Sequence of chain 26.A:
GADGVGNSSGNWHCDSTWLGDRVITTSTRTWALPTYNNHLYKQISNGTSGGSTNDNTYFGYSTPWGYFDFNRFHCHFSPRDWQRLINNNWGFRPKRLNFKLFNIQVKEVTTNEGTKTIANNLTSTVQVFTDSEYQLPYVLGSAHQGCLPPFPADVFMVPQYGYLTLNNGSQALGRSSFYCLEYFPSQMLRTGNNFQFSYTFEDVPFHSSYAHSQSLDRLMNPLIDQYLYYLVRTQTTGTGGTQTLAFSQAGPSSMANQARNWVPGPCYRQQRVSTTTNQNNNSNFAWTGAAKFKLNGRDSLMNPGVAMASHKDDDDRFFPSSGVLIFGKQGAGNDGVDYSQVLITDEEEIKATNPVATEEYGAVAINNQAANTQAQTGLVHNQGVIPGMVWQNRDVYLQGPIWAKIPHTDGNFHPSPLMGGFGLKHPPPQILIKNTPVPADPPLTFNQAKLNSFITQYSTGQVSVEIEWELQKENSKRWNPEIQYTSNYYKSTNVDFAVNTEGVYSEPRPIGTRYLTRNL

Sequence of chain 25.A:
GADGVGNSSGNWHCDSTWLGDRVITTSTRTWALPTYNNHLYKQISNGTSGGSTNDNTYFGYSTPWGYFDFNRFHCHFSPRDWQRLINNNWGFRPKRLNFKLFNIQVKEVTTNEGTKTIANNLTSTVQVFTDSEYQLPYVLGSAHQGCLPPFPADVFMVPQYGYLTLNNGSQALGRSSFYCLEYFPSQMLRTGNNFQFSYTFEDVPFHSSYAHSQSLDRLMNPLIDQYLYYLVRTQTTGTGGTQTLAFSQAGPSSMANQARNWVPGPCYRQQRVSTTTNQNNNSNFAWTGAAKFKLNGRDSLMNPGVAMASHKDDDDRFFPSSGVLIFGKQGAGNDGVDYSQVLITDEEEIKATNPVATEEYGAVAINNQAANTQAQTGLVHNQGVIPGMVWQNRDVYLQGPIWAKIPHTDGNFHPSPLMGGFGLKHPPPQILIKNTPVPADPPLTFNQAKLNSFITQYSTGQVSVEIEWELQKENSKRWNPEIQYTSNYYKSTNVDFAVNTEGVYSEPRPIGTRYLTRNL

Binding-site contacts:
Ligand atom C8 contacts residue HIS630 of chain 26.A at 3.3 Å.
Ligand atom N6 contacts residue PHE638 of chain 26.A at 3.9 Å.
Ligand atom N1 contacts residue VAL420 of chain 26.A at 3.7 Å.
Ligand atom N7 contacts residue SER632 of chain 26.A at 4.1 Å.
Ligand atom C6 contacts residue VAL420 of chain 26.A at 4.0 Å (hydrophobic).
Ligand atom N1 contacts residue GLY639 of chain 26.A at 3.1 Å (h-bond).
Ligand atom N9 contacts residue HIS630 of chain 26.A at 4.2 Å.
Ligand atom C2 contacts residue PRO421 of chain 26.A at 4.5 Å (hydrophobic).
Ligand atom O2P contacts residue ASP626 of chain 25.A at 4.2 Å.
Ligand atom C5 contacts residue PRO631 of chain 26.A at 4.2 Å (hydrophobic).
Ligand atom C2 contacts residue VAL420 of chain 26.A at 4.3 Å (hydrophobic).
Ligand atom N7 contacts residue HIS630 of chain 26.A at 4.1 Å.
Ligand atom N7 contacts residue ASN609 of chain 26.A at 3.8 Å.
Ligand atom N6 contacts residue GLY639 of chain 26.A at 3.6 Å (h-bond).
Ligand atom C2 contacts residue GLY639 of chain 26.A at 3.1 Å.
Ligand atom C1' contacts residue PRO631 of chain 26.A at 4.3 Å (hydrophobic).
Ligand atom N3 contacts residue GLY639 of chain 26.A at 4.3 Å.
Ligand atom C4 contacts residue PRO631 of chain 26.A at 4.0 Å (hydrophobic).
Ligand atom C5 contacts residue PRO421 of chain 26.A at 4.1 Å (hydrophobic).
Ligand atom C4 contacts residue PRO421 of chain 26.A at 4.3 Å (hydrophobic).
Ligand atom N6 contacts residue SER632 of chain 26.A at 3.3 Å (h-bond).
Ligand atom N7 contacts residue PRO421 of chain 26.A at 4.2 Å.
Ligand atom C3' contacts residue HIS630 of chain 26.A at 4.4 Å.
Ligand atom N9 contacts residue PRO421 of chain 26.A at 4.4 Å.
Ligand atom C5 contacts residue SER632 of chain 26.A at 4.1 Å.
Ligand atom N1 contacts residue PRO631 of chain 26.A at 3.5 Å (h-bond).
Ligand atom N1 contacts residue PHE638 of chain 26.A at 4.3 Å.
Ligand atom C2' contacts residue HIS630 of chain 26.A at 3.2 Å.
Ligand atom C6 contacts residue PRO421 of chain 26.A at 4.1 Å (hydrophobic).
Ligand atom N3 contacts residue PRO631 of chain 26.A at 3.6 Å.
Ligand atom C8 contacts residue PRO421 of chain 26.A at 4.3 Å (hydrophobic).
Ligand atom O1P contacts residue LYS641 of chain 25.A at 4.0 Å.
Ligand atom N6 contacts residue GLY637 of chain 26.A at 3.7 Å.
Ligand atom N1 contacts residue PRO421 of chain 26.A at 4.3 Å.
Ligand atom C6 contacts residue GLY639 of chain 26.A at 3.8 Å.
Ligand atom C2 contacts residue PRO631 of chain 26.A at 3.3 Å (hydrophobic).
Ligand atom C1' contacts residue HIS630 of chain 26.A at 4.0 Å.
Ligand atom N6 contacts residue VAL420 of chain 26.A at 4.0 Å.
Ligand atom C6 contacts residue PRO631 of chain 26.A at 3.9 Å (hydrophobic).
Ligand atom C6 contacts residue SER632 of chain 26.A at 3.9 Å.

A protein and the small-molecule ligand that binds it are described below.
Small molecule (SMILES): Nc1ncnc2c1ncn2[C@H]1C[C@H](O)[C@@H](COP(=O)(O)O)O1